Binding-site contacts:
Ligand atom C4 contacts residue ASN279 of chain 1.A at 4.2 Å.
Ligand atom C8 contacts residue LYS293 of chain 1.A at 4.3 Å.
Ligand atom C7 contacts residue ASN279 of chain 1.A at 3.1 Å.
Ligand atom C7 contacts residue VAL291 of chain 1.A at 4.3 Å (hydrophobic).
Ligand atom C2 contacts residue VAL291 of chain 1.A at 4.1 Å (hydrophobic).
Ligand atom C1 contacts residue ASN292 of chain 1.A at 4.1 Å.
Ligand atom C3 contacts residue ASN279 of chain 1.A at 3.7 Å.
Ligand atom O7 contacts residue ASN279 of chain 1.A at 3.0 Å (h-bond).
Ligand atom O5 contacts residue ASN279 of chain 1.A at 2.4 Å (h-bond).
Ligand atom C8 contacts residue GLU69 of chain 1.B at 3.3 Å.
Ligand atom N2 contacts residue VAL291 of chain 1.A at 3.6 Å.
Ligand atom C5 contacts residue ASN279 of chain 1.A at 3.7 Å.
Ligand atom C1 contacts residue VAL291 of chain 1.A at 3.8 Å (hydrophobic).
Ligand atom C1 contacts residue ASN279 of chain 1.A at 1.4 Å.
Ligand atom C5 contacts residue ASN292 of chain 1.A at 4.5 Å.
Ligand atom C8 contacts residue SER39 of chain 1.A at 3.5 Å.
Ligand atom N2 contacts residue ASN279 of chain 1.A at 2.9 Å (h-bond).
Ligand atom C2 contacts residue ASN279 of chain 1.A at 2.4 Å.
Ligand atom C8 contacts residue VAL291 of chain 1.A at 4.0 Å (hydrophobic).
Ligand atom C8 contacts residue ASN279 of chain 1.A at 4.4 Å.
Ligand atom O5 contacts residue ASN292 of chain 1.A at 4.2 Å.
Ligand atom C3 contacts residue VAL291 of chain 1.A at 4.3 Å (hydrophobic).

Sequence of chain 1.B:
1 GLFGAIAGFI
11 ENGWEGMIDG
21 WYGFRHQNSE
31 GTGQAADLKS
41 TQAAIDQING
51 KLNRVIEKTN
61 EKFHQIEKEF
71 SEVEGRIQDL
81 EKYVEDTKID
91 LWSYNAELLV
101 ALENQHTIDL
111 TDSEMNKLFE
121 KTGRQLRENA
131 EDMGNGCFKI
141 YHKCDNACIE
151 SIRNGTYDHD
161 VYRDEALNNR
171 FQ

Sequence of chain 1.A:
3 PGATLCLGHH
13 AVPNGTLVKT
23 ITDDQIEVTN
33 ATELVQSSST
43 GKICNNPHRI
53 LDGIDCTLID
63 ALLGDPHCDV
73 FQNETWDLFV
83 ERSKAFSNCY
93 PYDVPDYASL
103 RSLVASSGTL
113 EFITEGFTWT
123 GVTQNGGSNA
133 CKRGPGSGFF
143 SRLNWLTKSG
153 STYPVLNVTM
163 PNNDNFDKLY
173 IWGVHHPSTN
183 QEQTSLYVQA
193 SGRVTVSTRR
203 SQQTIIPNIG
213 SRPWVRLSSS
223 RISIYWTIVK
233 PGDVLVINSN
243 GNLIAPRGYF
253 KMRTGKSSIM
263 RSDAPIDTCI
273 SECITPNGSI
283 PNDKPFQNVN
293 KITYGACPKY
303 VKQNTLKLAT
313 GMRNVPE

A small-molecule ligand and the protein it binds are described below.
Small molecule (SMILES): CC(=O)N[C@H]1[C@H](O[C@H]2[C@H](O)[C@@H](NC(C)=O)CO[C@@H]2CO)O[C@H](CO)[C@@H](O)[C@@H]1O